Binding-site contacts:
Ligand atom O5' contacts residue PHE188 of chain 1.E at 3.5 Å.
Ligand atom C6 contacts residue PHE68 of chain 1.E at 3.8 Å (hydrophobic).
Ligand atom N1 contacts residue PHE68 of chain 1.E at 3.7 Å.
Ligand atom O5' contacts residue PHE216 of chain 1.E at 4.1 Å.
Ligand atom C5' contacts residue PHE216 of chain 1.E at 3.4 Å (hydrophobic).
Ligand atom O1P contacts residue PHE216 of chain 1.E at 3.3 Å.
Ligand atom N6 contacts residue PHE68 of chain 1.E at 4.1 Å.
Ligand atom C4' contacts residue PHE216 of chain 1.E at 3.6 Å (hydrophobic).
Ligand atom N3 contacts residue PHE68 of chain 1.E at 3.4 Å.
Ligand atom O2P contacts residue PHE188 of chain 1.E at 3.8 Å.
Ligand atom P contacts residue LEU218 of chain 1.E at 4.0 Å.
Ligand atom C1' contacts residue PHE68 of chain 1.E at 4.0 Å (hydrophobic).
Ligand atom O4' contacts residue PHE68 of chain 1.E at 3.2 Å.
Ligand atom C1' contacts residue PHE216 of chain 1.E at 4.5 Å (hydrophobic).
Ligand atom P contacts residue PHE188 of chain 1.E at 4.3 Å.
Ligand atom C5' contacts residue PHE188 of chain 1.E at 4.4 Å (hydrophobic).
Ligand atom C5' contacts residue PHE68 of chain 1.E at 4.1 Å (hydrophobic).
Ligand atom C2 contacts residue PHE68 of chain 1.E at 3.6 Å (hydrophobic).
Ligand atom P contacts residue PHE216 of chain 1.E at 4.3 Å.
Ligand atom N7 contacts residue PHE68 of chain 1.E at 3.8 Å.
Ligand atom C4 contacts residue PHE68 of chain 1.E at 3.5 Å (hydrophobic).
Ligand atom N9 contacts residue PHE68 of chain 1.E at 3.6 Å.
Ligand atom O2P contacts residue LEU218 of chain 1.E at 2.9 Å.
Ligand atom O4' contacts residue PHE216 of chain 1.E at 3.5 Å.
Ligand atom C8 contacts residue PHE68 of chain 1.E at 3.9 Å (hydrophobic).
Ligand atom O1P contacts residue PRO217 of chain 1.E at 4.3 Å.
Ligand atom C4' contacts residue PHE68 of chain 1.E at 4.2 Å (hydrophobic).
Ligand atom C5 contacts residue PHE68 of chain 1.E at 3.8 Å (hydrophobic).
Ligand atom O1P contacts residue LEU218 of chain 1.E at 3.5 Å.

A protein and the small-molecule ligand that binds it are described below.
Small molecule (SMILES): Nc1ncnc2c1ncn2[C@@H]1O[C@@H]2CO[P](=O)(O)O[C@H]2[C@H]1O

Sequence of chain 1.E:
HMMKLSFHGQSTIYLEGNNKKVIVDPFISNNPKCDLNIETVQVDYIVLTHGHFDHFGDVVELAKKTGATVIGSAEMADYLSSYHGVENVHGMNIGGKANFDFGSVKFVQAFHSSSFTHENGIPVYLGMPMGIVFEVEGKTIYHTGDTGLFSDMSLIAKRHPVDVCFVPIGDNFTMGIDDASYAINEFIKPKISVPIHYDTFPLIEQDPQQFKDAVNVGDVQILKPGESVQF